Sequence of chain 1.N:
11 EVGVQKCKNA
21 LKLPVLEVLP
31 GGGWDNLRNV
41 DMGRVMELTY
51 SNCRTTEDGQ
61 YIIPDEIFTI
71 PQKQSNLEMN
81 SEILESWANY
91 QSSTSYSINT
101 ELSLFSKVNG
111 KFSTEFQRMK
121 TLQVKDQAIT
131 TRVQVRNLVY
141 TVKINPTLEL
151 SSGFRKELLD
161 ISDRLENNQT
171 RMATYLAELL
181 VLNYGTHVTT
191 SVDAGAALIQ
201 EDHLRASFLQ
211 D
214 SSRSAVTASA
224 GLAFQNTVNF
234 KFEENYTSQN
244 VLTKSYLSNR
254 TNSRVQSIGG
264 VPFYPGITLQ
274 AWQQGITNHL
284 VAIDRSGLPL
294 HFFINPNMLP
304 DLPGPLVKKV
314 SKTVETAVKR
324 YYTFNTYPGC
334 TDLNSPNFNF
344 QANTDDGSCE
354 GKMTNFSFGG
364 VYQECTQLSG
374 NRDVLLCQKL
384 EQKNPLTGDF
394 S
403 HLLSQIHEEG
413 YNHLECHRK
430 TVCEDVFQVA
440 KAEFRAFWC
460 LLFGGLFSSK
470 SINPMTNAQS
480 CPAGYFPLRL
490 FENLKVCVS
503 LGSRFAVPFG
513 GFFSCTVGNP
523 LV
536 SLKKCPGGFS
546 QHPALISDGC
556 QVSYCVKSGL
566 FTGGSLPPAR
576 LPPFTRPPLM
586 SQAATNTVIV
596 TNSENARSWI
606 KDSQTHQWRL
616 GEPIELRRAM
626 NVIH

A small-molecule ligand and the protein it binds are described below.
Small molecule (SMILES): CC(=O)N[C@@H]1[C@@H](O)[C@H](O)[C@@H](CO)O[C@H]1O

Binding-site contacts:
Ligand atom C8 contacts residue ASN168 of chain 1.N at 4.4 Å.
Ligand atom C5 contacts residue ASN168 of chain 1.N at 3.7 Å.
Ligand atom O5 contacts residue ASN168 of chain 1.N at 2.4 Å (h-bond).
Ligand atom C3 contacts residue ASN168 of chain 1.N at 3.8 Å.
Ligand atom O7 contacts residue GLN587 of chain 1.N at 4.2 Å.
Ligand atom C7 contacts residue ASN168 of chain 1.N at 3.2 Å.
Ligand atom C8 contacts residue LEU416 of chain 1.O at 3.6 Å (hydrophobic).
Ligand atom C1 contacts residue ASN168 of chain 1.N at 1.4 Å.
Ligand atom C8 contacts residue CYS418 of chain 1.O at 4.0 Å (hydrophobic).
Ligand atom C7 contacts residue LEU416 of chain 1.O at 4.3 Å (hydrophobic).
Ligand atom N2 contacts residue ASN168 of chain 1.N at 2.9 Å (h-bond).
Ligand atom O7 contacts residue THR590 of chain 1.N at 3.7 Å.
Ligand atom O7 contacts residue ASN168 of chain 1.N at 3.1 Å (h-bond).
Ligand atom C4 contacts residue ASN168 of chain 1.N at 4.2 Å.
Ligand atom C2 contacts residue ASN168 of chain 1.N at 2.5 Å.
Ligand atom N2 contacts residue LEU416 of chain 1.O at 4.4 Å.

Sequence of chain 1.O:
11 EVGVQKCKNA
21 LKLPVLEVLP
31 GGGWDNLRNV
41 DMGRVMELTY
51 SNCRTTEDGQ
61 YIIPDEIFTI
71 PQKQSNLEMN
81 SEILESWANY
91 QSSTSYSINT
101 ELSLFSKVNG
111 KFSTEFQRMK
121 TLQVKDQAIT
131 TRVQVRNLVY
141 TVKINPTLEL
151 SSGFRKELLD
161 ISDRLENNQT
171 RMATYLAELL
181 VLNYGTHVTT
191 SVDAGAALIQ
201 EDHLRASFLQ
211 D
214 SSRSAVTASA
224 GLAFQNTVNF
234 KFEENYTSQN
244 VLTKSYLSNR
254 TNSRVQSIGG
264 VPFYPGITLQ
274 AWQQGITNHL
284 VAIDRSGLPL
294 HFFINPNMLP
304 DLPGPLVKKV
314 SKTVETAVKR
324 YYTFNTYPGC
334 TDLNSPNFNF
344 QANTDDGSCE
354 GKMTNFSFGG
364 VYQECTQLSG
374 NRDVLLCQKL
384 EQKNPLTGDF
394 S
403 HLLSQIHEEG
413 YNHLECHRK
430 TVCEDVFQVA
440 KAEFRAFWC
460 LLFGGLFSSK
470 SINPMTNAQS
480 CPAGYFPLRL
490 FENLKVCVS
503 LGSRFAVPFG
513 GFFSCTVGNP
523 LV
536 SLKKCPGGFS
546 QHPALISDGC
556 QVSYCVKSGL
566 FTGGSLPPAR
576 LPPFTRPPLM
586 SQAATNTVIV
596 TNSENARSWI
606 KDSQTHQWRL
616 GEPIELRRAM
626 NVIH